Sequence of chain 1.A:
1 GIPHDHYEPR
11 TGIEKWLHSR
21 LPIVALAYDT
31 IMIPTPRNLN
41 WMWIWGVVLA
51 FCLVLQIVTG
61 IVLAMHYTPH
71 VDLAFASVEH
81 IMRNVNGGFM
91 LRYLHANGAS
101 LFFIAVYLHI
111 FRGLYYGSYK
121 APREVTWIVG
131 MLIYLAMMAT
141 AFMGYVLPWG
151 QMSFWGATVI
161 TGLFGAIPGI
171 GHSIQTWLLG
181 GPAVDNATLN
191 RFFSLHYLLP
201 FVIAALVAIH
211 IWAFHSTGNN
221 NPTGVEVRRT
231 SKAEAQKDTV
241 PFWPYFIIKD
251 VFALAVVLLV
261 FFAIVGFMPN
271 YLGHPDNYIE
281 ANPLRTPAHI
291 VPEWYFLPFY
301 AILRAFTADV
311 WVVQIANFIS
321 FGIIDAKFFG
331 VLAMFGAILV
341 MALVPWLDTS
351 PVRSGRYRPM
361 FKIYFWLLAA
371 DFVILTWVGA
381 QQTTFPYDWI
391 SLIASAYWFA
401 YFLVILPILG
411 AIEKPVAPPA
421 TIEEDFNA

Binding-site contacts:
Ligand atom C15 contacts residue ALA50 of chain 1.A at 3.8 Å (hydrophobic).
Ligand atom O7 contacts residue VAL47 of chain 1.A at 3.3 Å.
Ligand atom C7 contacts residue PHE242 of chain 1.A at 3.6 Å (hydrophobic).
Ligand atom O6 contacts residue ILE211 of chain 1.A at 3.7 Å.
Ligand atom C28 contacts residue VAL54 of chain 1.A at 3.5 Å (hydrophobic).
Ligand atom C5 contacts residue PHE242 of chain 1.A at 3.8 Å (hydrophobic).
Ligand atom C4 contacts residue ASN219 of chain 1.A at 3.5 Å.
Ligand atom C1 contacts residue ASP250 of chain 1.A at 3.3 Å.
Ligand atom C16 contacts residue ALA50 of chain 1.A at 3.1 Å (hydrophobic).
Ligand atom O1 contacts residue TRP43 of chain 1.A at 3.3 Å.
Ligand atom C7 contacts residue ASP250 of chain 1.A at 3.6 Å.
Ligand atom C24 contacts residue ILE211 of chain 1.A at 3.8 Å (hydrophobic).
Ligand atom C16 contacts residue ILE211 of chain 1.A at 3.7 Å (hydrophobic).
Ligand atom C2 contacts residue ASP250 of chain 1.A at 3.9 Å.
Ligand atom C6 contacts residue PHE242 of chain 1.A at 3.5 Å (hydrophobic).
Ligand atom N2 contacts residue PHE242 of chain 1.A at 3.9 Å.
Ligand atom O7 contacts residue HEM1 of chain 1.T at 2.9 Å.
Ligand atom C7 contacts residue HEM1 of chain 1.T at 3.8 Å.
Ligand atom O9 contacts residue ILE211 of chain 1.A at 2.9 Å.
Ligand atom C8 contacts residue PHE242 of chain 1.A at 3.7 Å (hydrophobic).
Ligand atom N1 contacts residue TRP43 of chain 1.A at 3.5 Å (h-bond).
Ligand atom C15 contacts residue ILE211 of chain 1.A at 3.8 Å (hydrophobic).
Ligand atom C2 contacts residue PHE242 of chain 1.A at 3.8 Å (hydrophobic).
Ligand atom O2 contacts residue ASP250 of chain 1.A at 2.9 Å (salt-bridge).
Ligand atom C5 contacts residue ASN219 of chain 1.A at 3.8 Å.
Ligand atom C6 contacts residue HEM1 of chain 1.T at 3.6 Å.
Ligand atom O2 contacts residue PHE242 of chain 1.A at 3.8 Å.
Ligand atom C11 contacts residue VAL47 of chain 1.A at 3.7 Å (hydrophobic).
Ligand atom O3 contacts residue PHE214 of chain 1.A at 3.3 Å.
Ligand atom C4 contacts residue HEM1 of chain 1.T at 3.8 Å.
Ligand atom O5 contacts residue THR30 of chain 1.A at 3.9 Å.
Ligand atom N2 contacts residue HEM1 of chain 1.T at 3.8 Å.
Ligand atom O2 contacts residue VAL47 of chain 1.A at 3.3 Å.
Ligand atom O1 contacts residue PHE246 of chain 1.A at 3.9 Å.
Ligand atom N1 contacts residue ASP250 of chain 1.A at 2.8 Å (salt-bridge).
Ligand atom C17 contacts residue HEM1 of chain 1.T at 3.5 Å.
Ligand atom C14 contacts residue ILE211 of chain 1.A at 3.2 Å (hydrophobic).
Ligand atom C1 contacts residue TRP43 of chain 1.A at 3.5 Å (hydrophobic).
Ligand atom C5 contacts residue HEM1 of chain 1.T at 3.6 Å.
Ligand atom O9 contacts residue VAL207 of chain 1.A at 3.5 Å.

A protein and the small-molecule ligand that binds it are described below.
Small molecule (SMILES): CCCCCC[C@H]1C(=O)O[C@H](C)[C@H](NC(=O)c2cccc(NC=O)c2O)C(=O)O[C@@H](C)[C@@H]1OC(=O)[C@@H](C)CC